Sequence of chain 1.A:
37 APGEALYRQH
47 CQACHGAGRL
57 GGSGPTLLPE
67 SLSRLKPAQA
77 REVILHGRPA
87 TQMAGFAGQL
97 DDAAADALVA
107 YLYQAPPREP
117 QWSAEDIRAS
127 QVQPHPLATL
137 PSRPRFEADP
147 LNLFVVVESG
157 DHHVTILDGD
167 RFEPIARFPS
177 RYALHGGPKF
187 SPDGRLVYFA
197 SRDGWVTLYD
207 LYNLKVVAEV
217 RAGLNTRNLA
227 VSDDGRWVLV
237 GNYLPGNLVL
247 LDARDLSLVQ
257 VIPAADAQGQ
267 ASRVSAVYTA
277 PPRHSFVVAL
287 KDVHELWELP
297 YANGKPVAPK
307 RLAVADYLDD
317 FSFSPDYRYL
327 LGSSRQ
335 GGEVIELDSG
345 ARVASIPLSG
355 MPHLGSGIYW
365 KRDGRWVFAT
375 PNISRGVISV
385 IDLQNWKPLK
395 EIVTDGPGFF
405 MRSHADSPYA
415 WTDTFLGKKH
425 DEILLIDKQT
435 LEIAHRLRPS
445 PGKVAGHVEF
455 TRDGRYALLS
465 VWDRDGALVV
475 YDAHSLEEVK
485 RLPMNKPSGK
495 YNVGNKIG

Binding-site contacts:
Ligand atom C2 contacts residue ASP248 of chain 1.A at 3.5 Å.
Ligand atom O5 contacts residue VAL255 of chain 1.A at 4.3 Å.
Ligand atom C4 contacts residue VAL255 of chain 1.A at 3.8 Å (hydrophobic).
Ligand atom C3 contacts residue ASP248 of chain 1.A at 4.2 Å.
Ligand atom C4 contacts residue TRP233 of chain 1.A at 3.9 Å (hydrophobic).
Ligand atom O5 contacts residue ASP248 of chain 1.A at 2.6 Å (salt-bridge).
Ligand atom O6 contacts residue TRP233 of chain 1.A at 4.2 Å.
Ligand atom C3 contacts residue TRP233 of chain 1.A at 3.8 Å (hydrophobic).
Ligand atom O5 contacts residue SER253 of chain 1.A at 4.3 Å.

A small-molecule ligand and the protein it binds are described below.
Small molecule (SMILES): C[C@@H](O)[C@@H](C)O